Sequence of chain 1.A:
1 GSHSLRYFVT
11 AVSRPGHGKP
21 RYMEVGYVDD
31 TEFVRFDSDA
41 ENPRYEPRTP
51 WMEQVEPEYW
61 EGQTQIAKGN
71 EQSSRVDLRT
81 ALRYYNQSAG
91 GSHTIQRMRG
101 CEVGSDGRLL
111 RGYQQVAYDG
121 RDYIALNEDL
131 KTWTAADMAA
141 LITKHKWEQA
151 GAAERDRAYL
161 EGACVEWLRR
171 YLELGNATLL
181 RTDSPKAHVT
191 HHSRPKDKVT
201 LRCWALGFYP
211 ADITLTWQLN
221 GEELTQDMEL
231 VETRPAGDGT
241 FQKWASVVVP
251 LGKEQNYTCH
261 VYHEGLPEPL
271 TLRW

This small molecule binds to this protein.
Small molecule (SMILES): CC[C@H](C)[C@H](NC(=O)[C@H](CCCN=C(N)N)NC(=O)[C@H](CCC(=O)O)NC(=O)[C@H](Cc1ccccc1)NC(=O)[C@@H](NC(=O)[C@H](CC(=O)O)NC(=O)[C@H](CC(N)=O)NC(=O)[C@@H](N)C(C)C)[C@@H](C)CC)C(=O)O

Binding-site contacts:
Ligand atom N contacts residue GLN63 of chain 1.A at 2.9 Å (h-bond).
Ligand atom O contacts residue TYR159 of chain 1.A at 2.5 Å (h-bond).
Ligand atom O contacts residue ILE66 of chain 1.A at 3.2 Å.
Ligand atom ND2 contacts residue GLU24 of chain 1.A at 1.9 Å (salt-bridge).
Ligand atom CB contacts residue ARG97 of chain 1.A at 3.3 Å.
Ligand atom CA contacts residue TYR171 of chain 1.A at 3.3 Å (hydrophobic).
Ligand atom CA contacts residue TYR7 of chain 1.A at 3.0 Å (hydrophobic).
Ligand atom CG2 contacts residue ARG97 of chain 1.A at 3.5 Å.
Ligand atom N contacts residue TYR171 of chain 1.A at 2.5 Å (h-bond).
Ligand atom CA contacts residue ASN70 of chain 1.A at 3.3 Å.
Ligand atom CG1 contacts residue GLN63 of chain 1.A at 2.7 Å.
Ligand atom CD contacts residue ARG155 of chain 1.A at 3.3 Å.
Ligand atom OXT contacts residue TYR84 of chain 1.A at 2.8 Å (h-bond).
Ligand atom O contacts residue ASN70 of chain 1.A at 2.8 Å (h-bond).
Ligand atom O contacts residue ILE66 of chain 1.A at 3.2 Å.
Ligand atom CG contacts residue GLU24 of chain 1.A at 3.2 Å.
Ligand atom CD2 contacts residue GLN114 of chain 1.A at 3.3 Å.
Ligand atom OXT contacts residue THR143 of chain 1.A at 2.6 Å (h-bond).
Ligand atom CG2 contacts residue TRP167 of chain 1.A at 2.8 Å (hydrophobic).
Ligand atom N contacts residue ARG99 of chain 1.A at 3.0 Å (salt-bridge).
Ligand atom CE2 contacts residue GLN114 of chain 1.A at 3.4 Å.
Ligand atom NE contacts residue SER73 of chain 1.A at 3.4 Å (h-bond).
Ligand atom OE1 contacts residue ARG155 of chain 1.A at 2.7 Å (salt-bridge).
Ligand atom CE2 contacts residue ARG99 of chain 1.A at 3.3 Å.
Ligand atom CA contacts residue ARG99 of chain 1.A at 3.2 Å.
Ligand atom N contacts residue ASP77 of chain 1.A at 2.9 Å (salt-bridge).
Ligand atom CA contacts residue ASP77 of chain 1.A at 3.3 Å.
Ligand atom C contacts residue ARG99 of chain 1.A at 3.1 Å.
Ligand atom C contacts residue TYR7 of chain 1.A at 3.2 Å (hydrophobic).
Ligand atom N contacts residue ASN70 of chain 1.A at 3.1 Å (h-bond).
Ligand atom O contacts residue ARG97 of chain 1.A at 2.9 Å (salt-bridge).
Ligand atom O contacts residue TYR7 of chain 1.A at 3.3 Å.
Ligand atom O contacts residue ARG99 of chain 1.A at 3.0 Å (salt-bridge).
Ligand atom C contacts residue ILE66 of chain 1.A at 3.4 Å (hydrophobic).
Ligand atom N contacts residue TYR7 of chain 1.A at 2.9 Å (h-bond).
Ligand atom O contacts residue TRP147 of chain 1.A at 2.7 Å (h-bond).
Ligand atom CG2 contacts residue TYR171 of chain 1.A at 2.9 Å (hydrophobic).
Ligand atom OD1 contacts residue ARG99 of chain 1.A at 2.8 Å (salt-bridge).
Ligand atom N contacts residue TYR7 of chain 1.A at 3.4 Å (h-bond).
Ligand atom CB contacts residue ARG99 of chain 1.A at 3.3 Å.